A small-molecule ligand and the protein it binds are described below.
Small molecule (SMILES): CC(=O)N[C@@H]1[C@@H](O)[C@H](O)[C@@H](CO)O[C@H]1O

Sequence of chain 1.E:
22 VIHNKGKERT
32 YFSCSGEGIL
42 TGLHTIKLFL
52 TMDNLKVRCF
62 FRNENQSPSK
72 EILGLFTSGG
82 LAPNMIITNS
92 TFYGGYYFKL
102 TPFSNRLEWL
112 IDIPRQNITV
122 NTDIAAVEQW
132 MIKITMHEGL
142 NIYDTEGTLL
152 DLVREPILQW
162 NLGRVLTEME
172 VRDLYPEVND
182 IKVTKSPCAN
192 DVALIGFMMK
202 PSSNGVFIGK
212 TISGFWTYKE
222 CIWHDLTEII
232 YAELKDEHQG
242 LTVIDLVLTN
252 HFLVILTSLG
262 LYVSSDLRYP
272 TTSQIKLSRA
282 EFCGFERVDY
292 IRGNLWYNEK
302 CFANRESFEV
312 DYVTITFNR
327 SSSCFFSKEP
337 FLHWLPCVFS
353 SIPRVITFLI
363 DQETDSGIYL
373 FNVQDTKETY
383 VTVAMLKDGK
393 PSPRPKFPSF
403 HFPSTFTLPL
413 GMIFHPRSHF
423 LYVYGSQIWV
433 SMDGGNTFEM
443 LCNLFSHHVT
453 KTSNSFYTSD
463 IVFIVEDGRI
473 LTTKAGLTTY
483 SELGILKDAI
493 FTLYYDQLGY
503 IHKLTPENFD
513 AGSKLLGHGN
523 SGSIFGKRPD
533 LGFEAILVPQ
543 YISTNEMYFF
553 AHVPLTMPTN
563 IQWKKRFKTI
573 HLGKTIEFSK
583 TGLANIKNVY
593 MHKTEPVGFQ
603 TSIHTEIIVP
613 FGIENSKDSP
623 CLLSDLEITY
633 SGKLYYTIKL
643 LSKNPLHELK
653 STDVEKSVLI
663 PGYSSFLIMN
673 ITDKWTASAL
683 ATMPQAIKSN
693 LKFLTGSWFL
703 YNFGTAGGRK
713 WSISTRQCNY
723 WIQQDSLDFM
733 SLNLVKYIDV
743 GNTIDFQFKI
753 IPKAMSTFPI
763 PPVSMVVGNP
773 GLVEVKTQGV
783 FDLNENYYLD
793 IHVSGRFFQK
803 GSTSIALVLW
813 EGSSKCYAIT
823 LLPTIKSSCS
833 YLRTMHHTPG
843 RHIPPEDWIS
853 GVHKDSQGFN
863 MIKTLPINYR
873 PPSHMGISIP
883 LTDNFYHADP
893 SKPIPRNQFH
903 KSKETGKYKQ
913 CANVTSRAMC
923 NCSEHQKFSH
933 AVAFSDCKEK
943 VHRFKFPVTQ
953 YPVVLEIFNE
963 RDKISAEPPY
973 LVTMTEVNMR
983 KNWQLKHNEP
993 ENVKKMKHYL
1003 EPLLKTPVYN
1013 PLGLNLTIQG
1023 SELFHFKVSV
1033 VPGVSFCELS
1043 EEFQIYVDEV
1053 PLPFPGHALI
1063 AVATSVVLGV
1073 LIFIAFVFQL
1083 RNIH

Binding-site contacts:
Ligand atom C2 contacts residue ASN915 of chain 1.E at 2.8 Å.
Ligand atom C7 contacts residue ASN915 of chain 1.E at 3.7 Å.
Ligand atom O5 contacts residue ASN915 of chain 1.E at 2.0 Å (h-bond).
Ligand atom C6 contacts residue ASN915 of chain 1.E at 4.2 Å.
Ligand atom N2 contacts residue ASN915 of chain 1.E at 3.5 Å (h-bond).
Ligand atom C3 contacts residue ASN915 of chain 1.E at 4.0 Å.
Ligand atom C1 contacts residue ASN915 of chain 1.E at 1.4 Å.
Ligand atom C4 contacts residue ASN915 of chain 1.E at 4.1 Å.
Ligand atom C5 contacts residue ASN915 of chain 1.E at 3.3 Å.
Ligand atom O7 contacts residue ASN915 of chain 1.E at 3.5 Å (h-bond).